Sequence of chain 1.A:
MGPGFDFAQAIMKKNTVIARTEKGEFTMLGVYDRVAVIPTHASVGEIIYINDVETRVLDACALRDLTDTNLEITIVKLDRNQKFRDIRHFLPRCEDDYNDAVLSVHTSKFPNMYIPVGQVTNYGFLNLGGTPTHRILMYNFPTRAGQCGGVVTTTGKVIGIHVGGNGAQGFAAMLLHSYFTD

Binding-site contacts:
Ligand atom C2 contacts residue GLY167 of chain 1.A at 4.1 Å.
Ligand atom N contacts residue ALA145 of chain 1.A at 4.4 Å.
Ligand atom N1 contacts residue ARG144 of chain 1.A at 3.5 Å (salt-bridge).
Ligand atom N1 contacts residue GLY165 of chain 1.A at 3.3 Å (h-bond).
Ligand atom N contacts residue GLY164 of chain 1.A at 3.6 Å.
Ligand atom C1 contacts residue GLY164 of chain 1.A at 4.2 Å.
Ligand atom N contacts residue HIS162 of chain 1.A at 3.0 Å (h-bond).
Ligand atom N2 contacts residue GLY165 of chain 1.A at 3.9 Å.
Ligand atom C3 contacts residue GLY165 of chain 1.A at 4.5 Å.
Ligand atom N1 contacts residue GLY164 of chain 1.A at 3.6 Å.
Ligand atom C4 contacts residue ALA145 of chain 1.A at 3.9 Å (hydrophobic).
Ligand atom C4 contacts residue ARG144 of chain 1.A at 4.3 Å.
Ligand atom N contacts residue CYS148 of chain 1.A at 4.3 Å.
Ligand atom N contacts residue GLY165 of chain 1.A at 3.7 Å.
Ligand atom C contacts residue ALA145 of chain 1.A at 3.9 Å (hydrophobic).
Ligand atom N3 contacts residue ALA145 of chain 1.A at 3.8 Å.
Ligand atom N2 contacts residue THR143 of chain 1.A at 4.1 Å.
Ligand atom C contacts residue CYS148 of chain 1.A at 4.1 Å (hydrophobic).
Ligand atom N1 contacts residue HIS162 of chain 1.A at 3.6 Å (h-bond).
Ligand atom N2 contacts residue GLY167 of chain 1.A at 4.3 Å.
Ligand atom C contacts residue ARG144 of chain 1.A at 3.5 Å.
Ligand atom N contacts residue ARG144 of chain 1.A at 3.4 Å (salt-bridge).
Ligand atom C2 contacts residue THR143 of chain 1.A at 3.1 Å.
Ligand atom C1 contacts residue GLY165 of chain 1.A at 3.5 Å.
Ligand atom C1 contacts residue ALA145 of chain 1.A at 4.3 Å (hydrophobic).
Ligand atom C2 contacts residue ASN166 of chain 1.A at 4.3 Å.
Ligand atom C1 contacts residue ARG144 of chain 1.A at 3.8 Å.
Ligand atom N3 contacts residue THR143 of chain 1.A at 4.5 Å.
Ligand atom C contacts residue GLY164 of chain 1.A at 4.1 Å.
Ligand atom C2 contacts residue GLY165 of chain 1.A at 3.7 Å.
Ligand atom N1 contacts residue THR143 of chain 1.A at 3.0 Å (h-bond).
Ligand atom C2 contacts residue ARG144 of chain 1.A at 4.1 Å.
Ligand atom N contacts residue THR143 of chain 1.A at 3.8 Å.
Ligand atom C contacts residue HIS162 of chain 1.A at 4.2 Å.
Ligand atom C contacts residue GLY165 of chain 1.A at 4.0 Å.
Ligand atom C1 contacts residue THR143 of chain 1.A at 3.4 Å.
Ligand atom N3 contacts residue GLY165 of chain 1.A at 4.0 Å.
Ligand atom N3 contacts residue GLY164 of chain 1.A at 4.5 Å.
Ligand atom N3 contacts residue ARG144 of chain 1.A at 3.7 Å.

The protein below binds the small molecule below.
Small molecule (SMILES): c1cn2cnnc2cn1